Sequence of chain 2.D:
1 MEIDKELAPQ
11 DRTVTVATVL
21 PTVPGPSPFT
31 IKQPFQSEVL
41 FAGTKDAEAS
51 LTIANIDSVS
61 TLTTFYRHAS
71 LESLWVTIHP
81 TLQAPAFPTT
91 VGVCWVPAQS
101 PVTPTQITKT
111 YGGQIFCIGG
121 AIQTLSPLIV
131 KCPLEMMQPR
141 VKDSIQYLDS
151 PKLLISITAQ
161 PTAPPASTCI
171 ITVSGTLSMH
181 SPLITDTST

Binding-site contacts:
Ligand atom O4' contacts residue ARG12 of chain 2.D at 4.0 Å.
Ligand atom C1' contacts residue ARG12 of chain 2.D at 3.9 Å.
Ligand atom C5' contacts residue ARG12 of chain 2.D at 4.3 Å.
Ligand atom OP1 contacts residue TYR111 of chain 2.D at 3.6 Å (h-bond).
Ligand atom C4' contacts residue ARG12 of chain 2.D at 3.6 Å.
Ligand atom C2 contacts residue ARG12 of chain 2.D at 4.5 Å.
Ligand atom O2' contacts residue TYR111 of chain 2.D at 4.3 Å.
Ligand atom O2' contacts residue THR13 of chain 2.D at 3.8 Å.
Ligand atom O2' contacts residue VAL14 of chain 2.D at 4.3 Å.
Ligand atom O2 contacts residue ARG12 of chain 2.D at 3.6 Å.
Ligand atom O5' contacts residue TYR111 of chain 2.D at 4.4 Å.
Ligand atom P contacts residue TYR111 of chain 2.D at 4.5 Å.
Ligand atom O2' contacts residue ASP11 of chain 2.D at 3.5 Å.
Ligand atom OP1 contacts residue VAL14 of chain 2.D at 3.4 Å.
Ligand atom O2' contacts residue ARG12 of chain 2.D at 3.6 Å.
Ligand atom O3' contacts residue THR13 of chain 2.D at 4.4 Å.
Ligand atom O5' contacts residue ARG12 of chain 2.D at 4.1 Å.

A small-molecule ligand and the protein it binds are described below.
Small molecule (SMILES): Nc1ccn([C@@H]2O[C@H](CO[P](=O)(O)O[C@H]3[C@@H](O)[C@H](n4ccc(N)nc4=O)O[C@@H]3CO[P](=O)(O)O[C@H]3[C@@H](O)[C@H](n4ccc(N)nc4=O)O[C@@H]3CO)[C@@H](O)[C@H]2O)c(=O)n1